Sequence of chain 2.A:
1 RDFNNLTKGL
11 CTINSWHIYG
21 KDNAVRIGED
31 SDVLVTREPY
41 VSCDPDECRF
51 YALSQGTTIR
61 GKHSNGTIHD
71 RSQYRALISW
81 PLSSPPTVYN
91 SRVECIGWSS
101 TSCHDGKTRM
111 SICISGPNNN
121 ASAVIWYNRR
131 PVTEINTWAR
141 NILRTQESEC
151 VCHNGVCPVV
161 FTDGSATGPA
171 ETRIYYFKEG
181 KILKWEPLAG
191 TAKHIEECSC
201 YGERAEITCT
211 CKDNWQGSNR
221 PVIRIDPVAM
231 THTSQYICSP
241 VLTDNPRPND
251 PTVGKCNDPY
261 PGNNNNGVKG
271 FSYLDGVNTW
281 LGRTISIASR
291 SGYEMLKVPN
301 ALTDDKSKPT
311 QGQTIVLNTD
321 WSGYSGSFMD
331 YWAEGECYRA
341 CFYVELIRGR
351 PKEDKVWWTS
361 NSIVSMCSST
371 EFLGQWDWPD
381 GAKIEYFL

Sequence of chain 1.A:
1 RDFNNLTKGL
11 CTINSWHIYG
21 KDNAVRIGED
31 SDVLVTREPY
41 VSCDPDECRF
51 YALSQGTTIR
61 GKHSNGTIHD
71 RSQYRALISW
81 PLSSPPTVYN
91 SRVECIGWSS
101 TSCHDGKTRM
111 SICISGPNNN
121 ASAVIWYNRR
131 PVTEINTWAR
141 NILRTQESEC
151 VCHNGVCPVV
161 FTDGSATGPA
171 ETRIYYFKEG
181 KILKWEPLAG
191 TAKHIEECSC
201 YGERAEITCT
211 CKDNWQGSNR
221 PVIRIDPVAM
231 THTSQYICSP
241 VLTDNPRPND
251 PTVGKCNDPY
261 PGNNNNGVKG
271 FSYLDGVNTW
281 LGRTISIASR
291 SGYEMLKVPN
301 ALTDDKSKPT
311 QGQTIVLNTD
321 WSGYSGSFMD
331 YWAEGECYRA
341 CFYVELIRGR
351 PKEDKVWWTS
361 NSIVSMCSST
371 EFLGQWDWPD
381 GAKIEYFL

This small molecule binds to this protein.
Small molecule (SMILES): CC(=O)N[C@H]1[C@H](O[C@H]2[C@H](O)[C@@H](NC(C)=O)CO[C@@H]2CO)O[C@H](CO)[C@@H](O[C@@H]2O[C@H](CO[C@H]3O[C@H](CO)[C@@H](O)[C@H](O)[C@@H]3O)[C@@H](O)[C@H](O[C@H]3O[C@H](CO)[C@@H](O)[C@H](O)[C@@H]3O[C@H]3O[C@H](CO)[C@@H](O)[C@H](O)[C@@H]3O[C@H]3O[C@H](CO)[C@@H](O)[C@H](O)[C@@H]3O)[C@@H]2O)[C@@H]1O

Binding-site contacts:
Ligand atom O5 contacts residue GLN375 of chain 2.A at 3.3 Å (h-bond).
Ligand atom C5 contacts residue ASN120 of chain 1.A at 3.6 Å.
Ligand atom C5 contacts residue ARG283 of chain 2.A at 3.5 Å.
Ligand atom C5 contacts residue GLN375 of chain 2.A at 3.6 Å.
Ligand atom O4 contacts residue ILE287 of chain 2.A at 3.2 Å.
Ligand atom O2 contacts residue LEU296 of chain 2.A at 3.4 Å.
Ligand atom O2 contacts residue GLY312 of chain 2.A at 3.1 Å.
Ligand atom C6 contacts residue ASP250 of chain 2.A at 3.5 Å.
Ligand atom C6 contacts residue GLN311 of chain 2.A at 3.6 Å.
Ligand atom O5 contacts residue ARG283 of chain 2.A at 3.1 Å (salt-bridge).
Ligand atom O4 contacts residue ARG247 of chain 2.A at 3.3 Å (salt-bridge).
Ligand atom C3 contacts residue GLY312 of chain 2.A at 3.1 Å.
Ligand atom O3 contacts residue ARG283 of chain 2.A at 3.0 Å (salt-bridge).
Ligand atom C7 contacts residue ASN120 of chain 1.A at 3.6 Å.
Ligand atom C1 contacts residue ASN120 of chain 1.A at 1.4 Å.
Ligand atom C2 contacts residue ASN120 of chain 1.A at 2.4 Å.
Ligand atom O6 contacts residue ASP250 of chain 2.A at 2.5 Å (salt-bridge).
Ligand atom O4 contacts residue GLU294 of chain 2.A at 2.9 Å (salt-bridge).
Ligand atom O3 contacts residue GLY312 of chain 2.A at 2.9 Å (h-bond).
Ligand atom C4 contacts residue GLU294 of chain 2.A at 3.6 Å.
Ligand atom O6 contacts residue LYS308 of chain 2.A at 2.8 Å (salt-bridge).
Ligand atom O3 contacts residue GLU294 of chain 2.A at 2.6 Å (salt-bridge).
Ligand atom C6 contacts residue ILE285 of chain 2.A at 3.5 Å (hydrophobic).
Ligand atom O6 contacts residue GLN375 of chain 2.A at 3.3 Å.
Ligand atom O5 contacts residue ASP250 of chain 2.A at 3.5 Å (salt-bridge).
Ligand atom C6 contacts residue LYS308 of chain 2.A at 3.6 Å.
Ligand atom O5 contacts residue ASN120 of chain 1.A at 2.4 Å (h-bond).
Ligand atom O5 contacts residue GLY312 of chain 2.A at 3.6 Å (h-bond).
Ligand atom O3 contacts residue ASN249 of chain 2.A at 2.8 Å (h-bond).
Ligand atom C6 contacts residue THR310 of chain 2.A at 3.6 Å.
Ligand atom O2 contacts residue ASN249 of chain 2.A at 3.2 Å (h-bond).
Ligand atom O6 contacts residue THR310 of chain 2.A at 3.5 Å (h-bond).
Ligand atom O6 contacts residue ILE285 of chain 2.A at 2.8 Å (h-bond).
Ligand atom O3 contacts residue GLN311 of chain 2.A at 3.2 Å.
Ligand atom O3 contacts residue ASP250 of chain 2.A at 2.9 Å (salt-bridge).
Ligand atom C8 contacts residue ASN119 of chain 1.A at 3.4 Å.
Ligand atom N2 contacts residue ASN120 of chain 1.A at 2.9 Å (h-bond).
Ligand atom O5 contacts residue GLY374 of chain 2.A at 3.2 Å.
Ligand atom C6 contacts residue LEU373 of chain 2.A at 3.3 Å (hydrophobic).
Ligand atom C3 contacts residue GLU294 of chain 2.A at 3.4 Å.